Binding-site contacts:
Ligand atom O7 contacts residue VAL46 of chain 1.A at 3.3 Å.
Ligand atom C1 contacts residue TRP48 of chain 1.A at 3.8 Å (hydrophobic).
Ligand atom N2 contacts residue TRP141 of chain 1.A at 4.5 Å.
Ligand atom C8 contacts residue TYR25 of chain 1.A at 3.5 Å (hydrophobic).
Ligand atom C2 contacts residue TRP48 of chain 1.A at 4.2 Å (hydrophobic).
Ligand atom C7 contacts residue TRP19 of chain 1.A at 3.3 Å (hydrophobic).
Ligand atom N2 contacts residue TRP19 of chain 1.A at 3.4 Å (h-bond).
Ligand atom O6 contacts residue TRP48 of chain 1.A at 3.5 Å (h-bond).
Ligand atom C8 contacts residue VAL46 of chain 1.A at 3.9 Å (hydrophobic).
Ligand atom C3 contacts residue TRP48 of chain 1.A at 4.3 Å (hydrophobic).
Ligand atom O5 contacts residue SER47 of chain 1.A at 4.1 Å.
Ligand atom C8 contacts residue SER47 of chain 1.A at 4.5 Å.
Ligand atom C2 contacts residue TRP19 of chain 1.A at 4.0 Å (hydrophobic).
Ligand atom O4 contacts residue TRP48 of chain 1.A at 4.5 Å.
Ligand atom C7 contacts residue VAL46 of chain 1.A at 4.0 Å (hydrophobic).
Ligand atom C4 contacts residue TRP48 of chain 1.A at 4.2 Å (hydrophobic).
Ligand atom C8 contacts residue TRP19 of chain 1.A at 3.7 Å (hydrophobic).
Ligand atom C8 contacts residue TRP141 of chain 1.A at 3.5 Å (hydrophobic).
Ligand atom C6 contacts residue TRP48 of chain 1.A at 3.8 Å (hydrophobic).
Ligand atom O3 contacts residue TRP48 of chain 1.A at 3.6 Å.
Ligand atom C2 contacts residue SER47 of chain 1.A at 4.3 Å.
Ligand atom O7 contacts residue TRP141 of chain 1.A at 4.3 Å.
Ligand atom C1 contacts residue SER47 of chain 1.A at 4.1 Å.
Ligand atom O6 contacts residue TRP48 of chain 1.A at 3.7 Å.
Ligand atom C7 contacts residue TRP48 of chain 1.A at 4.1 Å (hydrophobic).
Ligand atom C6 contacts residue THR18 of chain 1.A at 3.7 Å.
Ligand atom O7 contacts residue TRP19 of chain 1.A at 3.5 Å (h-bond).
Ligand atom O6 contacts residue THR18 of chain 1.A at 3.8 Å.
Ligand atom C7 contacts residue TRP141 of chain 1.A at 3.8 Å (hydrophobic).
Ligand atom O7 contacts residue SER47 of chain 1.A at 3.0 Å (h-bond).
Ligand atom O3 contacts residue TRP19 of chain 1.A at 2.9 Å (h-bond).
Ligand atom O7 contacts residue TRP48 of chain 1.A at 2.9 Å (h-bond).
Ligand atom C5 contacts residue TRP48 of chain 1.A at 3.7 Å (hydrophobic).
Ligand atom C3 contacts residue TRP19 of chain 1.A at 4.0 Å (hydrophobic).
Ligand atom O5 contacts residue TRP48 of chain 1.A at 4.0 Å.
Ligand atom O6 contacts residue HIS137 of chain 1.A at 4.5 Å.
Ligand atom C7 contacts residue SER47 of chain 1.A at 3.9 Å.

Sequence of chain 1.A:
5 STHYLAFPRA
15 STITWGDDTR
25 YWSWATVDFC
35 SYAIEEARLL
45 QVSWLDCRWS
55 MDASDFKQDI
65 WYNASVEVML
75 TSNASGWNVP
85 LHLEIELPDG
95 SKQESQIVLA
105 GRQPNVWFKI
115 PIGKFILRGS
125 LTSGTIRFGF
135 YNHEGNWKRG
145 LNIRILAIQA

This small molecule binds to this protein.
Small molecule (SMILES): CC(=O)N[C@@H]1[C@@H](O)[C@H](O[C@@H]2O[C@H](CO)[C@H](O)[C@H](O)[C@H]2O)[C@@H](CO)O[C@@H]1O